Binding-site contacts:
Ligand atom O5 contacts residue ASN330 of chain 1.B at 2.3 Å (h-bond).
Ligand atom C8 contacts residue THR317 of chain 1.B at 3.9 Å.
Ligand atom C2 contacts residue ASN330 of chain 1.B at 2.5 Å.
Ligand atom C1 contacts residue GLN357 of chain 1.B at 4.3 Å.
Ligand atom C1 contacts residue ASN330 of chain 1.B at 1.4 Å.
Ligand atom O5 contacts residue GLN357 of chain 1.B at 3.8 Å.
Ligand atom C1 contacts residue SER332 of chain 1.B at 3.8 Å.
Ligand atom C8 contacts residue ASN330 of chain 1.B at 3.9 Å.
Ligand atom C4 contacts residue ASN330 of chain 1.B at 4.2 Å.
Ligand atom O7 contacts residue ASN330 of chain 1.B at 3.7 Å.
Ligand atom C8 contacts residue THR316 of chain 1.B at 4.0 Å.
Ligand atom C5 contacts residue SER332 of chain 1.B at 4.2 Å.
Ligand atom O6 contacts residue NAG1 of chain 1.NB at 3.9 Å.
Ligand atom O6 contacts residue GLN357 of chain 1.B at 4.1 Å.
Ligand atom N2 contacts residue ASN330 of chain 1.B at 3.0 Å (h-bond).
Ligand atom C7 contacts residue ASN330 of chain 1.B at 3.5 Å.
Ligand atom C5 contacts residue ASN330 of chain 1.B at 3.6 Å.
Ligand atom O5 contacts residue SER332 of chain 1.B at 4.1 Å.
Ligand atom C3 contacts residue ASN330 of chain 1.B at 3.8 Å.

Sequence of chain 1.B:
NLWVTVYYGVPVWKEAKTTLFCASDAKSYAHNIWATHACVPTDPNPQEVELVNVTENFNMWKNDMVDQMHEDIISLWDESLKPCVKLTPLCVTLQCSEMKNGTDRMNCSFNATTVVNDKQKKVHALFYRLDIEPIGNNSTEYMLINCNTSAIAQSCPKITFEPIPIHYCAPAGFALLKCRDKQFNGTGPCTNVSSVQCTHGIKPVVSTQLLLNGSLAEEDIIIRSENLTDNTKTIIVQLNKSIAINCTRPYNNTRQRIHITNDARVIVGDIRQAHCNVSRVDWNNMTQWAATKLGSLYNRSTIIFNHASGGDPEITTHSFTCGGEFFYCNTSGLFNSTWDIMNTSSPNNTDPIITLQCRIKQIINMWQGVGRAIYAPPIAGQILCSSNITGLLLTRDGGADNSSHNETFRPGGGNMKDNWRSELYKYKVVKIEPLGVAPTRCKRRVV

A small-molecule ligand and the protein it binds are described below.
Small molecule (SMILES): CC(=O)N[C@H]1[C@H](O[C@H]2[C@H](O)[C@@H](NC(C)=O)CO[C@@H]2CO)O[C@H](CO)[C@@H](O)[C@@H]1O